A protein and the small-molecule ligand that binds it are described below.
Small molecule (SMILES): CC(=O)N[C@H]1[C@H](O[C@H]2[C@@H](O)[C@@H](CO)O[C@@H](O[C@H]3[C@H](O)[C@@H](O)[C@H](O)O[C@@H]3CO)[C@@H]2O)O[C@H](CO)[C@@H](O)[C@@H]1O[C@@H]1O[C@H](CO)[C@H](O)[C@H](O[C@]2(C(=O)O)C[C@H](O)[C@@H](NC(C)=O)[C@H]([C@H](O)[C@H](O)CO)O2)[C@H]1O

Binding-site contacts:
Ligand atom O7 contacts residue ARG202 of chain 1.E at 2.8 Å (salt-bridge).
Ligand atom C1 contacts residue GLN241 of chain 1.E at 4.0 Å.
Ligand atom C9 contacts residue ASP195 of chain 1.E at 3.2 Å.
Ligand atom O1A contacts residue GLY141 of chain 1.E at 2.5 Å (h-bond).
Ligand atom C8 contacts residue GLN199 of chain 1.E at 3.2 Å.
Ligand atom C10 contacts residue THR139 of chain 1.E at 3.8 Å.
Ligand atom C1 contacts residue GLY141 of chain 1.E at 3.6 Å.
Ligand atom O1B contacts residue SER140 of chain 1.E at 2.7 Å (h-bond).
Ligand atom O6 contacts residue LYS240 of chain 1.E at 2.5 Å (salt-bridge).
Ligand atom C5 contacts residue THR139 of chain 1.E at 3.7 Å.
Ligand atom N5 contacts residue THR139 of chain 1.E at 2.9 Å (h-bond).
Ligand atom C8 contacts residue GLN241 of chain 1.E at 3.4 Å.
Ligand atom O2 contacts residue THR198 of chain 1.E at 3.7 Å.
Ligand atom C11 contacts residue TRP158 of chain 1.E at 3.5 Å (hydrophobic).
Ligand atom C5 contacts residue LYS240 of chain 1.E at 3.7 Å.
Ligand atom O9 contacts residue ASP195 of chain 1.E at 2.4 Å (salt-bridge).
Ligand atom O2 contacts residue ASP196 of chain 1.E at 3.6 Å.
Ligand atom O9 contacts residue GLY243 of chain 1.E at 3.9 Å.
Ligand atom N5 contacts residue TRP158 of chain 1.E at 3.9 Å.
Ligand atom C1 contacts residue SER140 of chain 1.E at 3.4 Å.
Ligand atom O1A contacts residue ASN150 of chain 1.E at 3.9 Å.
Ligand atom O1B contacts residue GLY141 of chain 1.E at 3.9 Å.
Ligand atom C11 contacts residue ILE160 of chain 1.E at 3.4 Å (hydrophobic).
Ligand atom O8 contacts residue TRP158 of chain 1.E at 3.9 Å.
Ligand atom O6 contacts residue GLN241 of chain 1.E at 3.8 Å.
Ligand atom O4 contacts residue THR139 of chain 1.E at 3.5 Å (h-bond).
Ligand atom O8 contacts residue TYR95 of chain 1.E at 3.0 Å (h-bond).
Ligand atom O8 contacts residue GLN241 of chain 1.E at 2.6 Å (h-bond).
Ligand atom C10 contacts residue TRP158 of chain 1.E at 3.9 Å (hydrophobic).
Ligand atom O9 contacts residue TYR95 of chain 1.E at 3.5 Å (h-bond).
Ligand atom O9 contacts residue SER242 of chain 1.E at 3.2 Å (h-bond).
Ligand atom C11 contacts residue THR139 of chain 1.E at 3.8 Å.
Ligand atom O10 contacts residue LEU203 of chain 1.E at 3.7 Å.
Ligand atom O1A contacts residue SER140 of chain 1.E at 3.1 Å.
Ligand atom C3 contacts residue GLN241 of chain 1.E at 3.9 Å.
Ligand atom C4 contacts residue THR139 of chain 1.E at 3.3 Å.
Ligand atom C11 contacts residue GLY138 of chain 1.E at 3.5 Å.
Ligand atom C6 contacts residue LYS240 of chain 1.E at 3.5 Å.
Ligand atom C5 contacts residue GLN241 of chain 1.E at 3.9 Å.
Ligand atom O1B contacts residue GLN241 of chain 1.E at 3.2 Å (h-bond).

Sequence of chain 1.E:
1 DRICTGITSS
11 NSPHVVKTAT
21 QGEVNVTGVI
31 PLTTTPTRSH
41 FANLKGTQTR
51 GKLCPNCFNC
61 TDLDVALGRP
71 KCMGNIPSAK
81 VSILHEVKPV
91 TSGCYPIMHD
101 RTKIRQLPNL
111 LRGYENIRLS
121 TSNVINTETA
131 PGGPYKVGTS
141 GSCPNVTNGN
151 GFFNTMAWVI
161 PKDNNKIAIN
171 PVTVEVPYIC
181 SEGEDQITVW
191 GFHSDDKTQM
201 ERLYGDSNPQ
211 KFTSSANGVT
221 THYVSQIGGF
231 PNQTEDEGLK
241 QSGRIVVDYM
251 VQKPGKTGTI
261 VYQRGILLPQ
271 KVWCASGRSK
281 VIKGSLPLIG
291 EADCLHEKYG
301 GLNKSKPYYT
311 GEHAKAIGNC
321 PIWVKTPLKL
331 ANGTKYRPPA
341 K